Sequence of chain 23.A:
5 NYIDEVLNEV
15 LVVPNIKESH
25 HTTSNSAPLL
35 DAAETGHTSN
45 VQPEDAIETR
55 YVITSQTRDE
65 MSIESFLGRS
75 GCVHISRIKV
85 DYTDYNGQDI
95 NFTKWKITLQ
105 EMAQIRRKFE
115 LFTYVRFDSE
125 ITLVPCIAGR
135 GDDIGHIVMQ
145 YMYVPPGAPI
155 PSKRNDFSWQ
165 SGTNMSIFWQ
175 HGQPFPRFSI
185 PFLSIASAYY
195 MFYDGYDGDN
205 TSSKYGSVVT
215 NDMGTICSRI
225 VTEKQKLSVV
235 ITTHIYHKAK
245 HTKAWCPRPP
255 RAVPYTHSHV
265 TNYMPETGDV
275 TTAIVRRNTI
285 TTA

Binding-site contacts:
Ligand atom C8 contacts residue LEU103 of chain 23.A at 3.1 Å (hydrophobic).
Ligand atom C16 contacts residue TYR147 of chain 23.A at 4.3 Å (hydrophobic).
Ligand atom C20 contacts residue ILE125 of chain 23.A at 3.4 Å (hydrophobic).
Ligand atom C13 contacts residue ILE101 of chain 23.A at 3.4 Å (hydrophobic).
Ligand atom C1 contacts residue TYR193 of chain 23.A at 3.8 Å (hydrophobic).
Ligand atom N5 contacts residue TYR193 of chain 23.A at 4.0 Å.
Ligand atom C1 contacts residue TYR194 of chain 23.A at 4.2 Å (hydrophobic).
Ligand atom C18 contacts residue ILE125 of chain 23.A at 4.2 Å (hydrophobic).
Ligand atom C14 contacts residue LEU187 of chain 23.A at 4.3 Å (hydrophobic).
Ligand atom C18 contacts residue ILE220 of chain 23.A at 4.3 Å (hydrophobic).
Ligand atom C1 contacts residue MET195 of chain 23.A at 4.3 Å (hydrophobic).
Ligand atom C17 contacts residue ILE220 of chain 23.A at 3.9 Å (hydrophobic).
Ligand atom C18 contacts residue PHE182 of chain 23.A at 4.0 Å (hydrophobic).
Ligand atom C11 contacts residue HIS241 of chain 23.A at 3.7 Å.
Ligand atom C6 contacts residue THR102 of chain 23.A at 4.3 Å.
Ligand atom C3 contacts residue PHE121 of chain 23.A at 4.4 Å (hydrophobic).
Ligand atom C17 contacts residue TYR147 of chain 23.A at 4.0 Å (hydrophobic).
Ligand atom C16 contacts residue ILE101 of chain 23.A at 3.5 Å (hydrophobic).
Ligand atom C3 contacts residue LEU103 of chain 23.A at 4.2 Å (hydrophobic).
Ligand atom C3 contacts residue TYR193 of chain 23.A at 3.8 Å (hydrophobic).
Ligand atom C1 contacts residue ASN215 of chain 23.A at 3.6 Å.
Ligand atom C17 contacts residue ILE101 of chain 23.A at 3.8 Å (hydrophobic).
Ligand atom C13 contacts residue THR102 of chain 23.A at 4.3 Å.
Ligand atom C10 contacts residue SER123 of chain 23.A at 4.2 Å.
Ligand atom C7 contacts residue LEU103 of chain 23.A at 3.2 Å (hydrophobic).
Ligand atom C19 contacts residue ILE125 of chain 23.A at 3.2 Å (hydrophobic).
Ligand atom N4 contacts residue MET217 of chain 23.A at 3.3 Å.
Ligand atom C21 contacts residue ILE220 of chain 23.A at 3.5 Å (hydrophobic).
Ligand atom C15 contacts residue ILE101 of chain 23.A at 4.1 Å (hydrophobic).
Ligand atom O2 contacts residue MET195 of chain 23.A at 4.4 Å.
Ligand atom N5 contacts residue MET217 of chain 23.A at 3.3 Å (h-bond).
Ligand atom O2 contacts residue TYR193 of chain 23.A at 3.4 Å.
Ligand atom C14 contacts residue MET217 of chain 23.A at 3.9 Å (hydrophobic).
Ligand atom C7 contacts residue THR102 of chain 23.A at 4.2 Å.
Ligand atom N4 contacts residue TYR193 of chain 23.A at 3.5 Å.
Ligand atom C21 contacts residue TYR147 of chain 23.A at 2.7 Å (hydrophobic).
Ligand atom C8 contacts residue PHE121 of chain 23.A at 4.3 Å (hydrophobic).
Ligand atom C10 contacts residue HIS241 of chain 23.A at 3.6 Å.
Ligand atom C21 contacts residue ILE101 of chain 23.A at 4.0 Å (hydrophobic).
Ligand atom C14 contacts residue ILE101 of chain 23.A at 4.1 Å (hydrophobic).

A protein and the small-molecule ligand that binds it are described below.
Small molecule (SMILES): COc1ccc(N2CCN(c3cccc(C)c3)CC2)nn1